Binding-site contacts:
Ligand atom C5 contacts residue HIS155 of chain 18.H at 4.0 Å.
Ligand atom OAF contacts residue ARG157 of chain 18.H at 2.8 Å (salt-bridge).
Ligand atom OAH contacts residue ASP3 of chain 18.H at 4.0 Å.
Ligand atom O4 contacts residue SER93 of chain 18.H at 3.0 Å (h-bond).
Ligand atom O6B contacts residue HIS94 of chain 18.H at 4.0 Å.
Ligand atom C3 contacts residue ALA158 of chain 18.H at 4.0 Å (hydrophobic).
Ligand atom C5 contacts residue LEU62 of chain 18.H at 3.8 Å (hydrophobic).
Ligand atom O6B contacts residue LEU62 of chain 18.H at 4.0 Å.
Ligand atom C6 contacts residue HIS94 of chain 18.H at 3.9 Å.
Ligand atom SAG contacts residue THR4 of chain 18.H at 3.9 Å.
Ligand atom SAG contacts residue ARG157 of chain 18.H at 3.6 Å (salt-bridge).
Ligand atom OBI contacts residue LYS156 of chain 18.H at 4.0 Å.
Ligand atom C2 contacts residue ALA158 of chain 18.H at 3.7 Å (hydrophobic).
Ligand atom O6A contacts residue LEU62 of chain 18.H at 3.4 Å.
Ligand atom C3 contacts residue ARG157 of chain 18.H at 3.7 Å.
Ligand atom O3 contacts residue LYS156 of chain 18.H at 3.0 Å.
Ligand atom O4 contacts residue HIS155 of chain 18.H at 3.5 Å (h-bond).
Ligand atom O6A contacts residue HIS94 of chain 18.H at 3.2 Å (h-bond).
Ligand atom OAF contacts residue ALA158 of chain 18.H at 3.3 Å.
Ligand atom O6B contacts residue LYS156 of chain 18.H at 3.3 Å.
Ligand atom O5B contacts residue LYS156 of chain 18.H at 3.3 Å.
Ligand atom O3 contacts residue ARG157 of chain 18.H at 3.3 Å (salt-bridge).
Ligand atom C6 contacts residue LEU62 of chain 18.H at 3.5 Å (hydrophobic).
Ligand atom C6 contacts residue SER93 of chain 18.H at 4.0 Å.
Ligand atom O5 contacts residue LYS156 of chain 18.H at 3.4 Å.
Ligand atom O6B contacts residue HIS155 of chain 18.H at 3.3 Å (h-bond).
Ligand atom O6A contacts residue HIS155 of chain 18.H at 3.8 Å.
Ligand atom OAH contacts residue THR4 of chain 18.H at 3.7 Å.
Ligand atom O5 contacts residue ARG157 of chain 18.H at 3.8 Å.
Ligand atom O6A contacts residue SER93 of chain 18.H at 3.2 Å.
Ligand atom OAF contacts residue THR4 of chain 18.H at 2.9 Å (h-bond).
Ligand atom O3 contacts residue ALA158 of chain 18.H at 3.0 Å (h-bond).
Ligand atom O5 contacts residue HIS155 of chain 18.H at 3.6 Å.
Ligand atom OAH contacts residue LEU2 of chain 18.H at 2.8 Å (h-bond).
Ligand atom C3 contacts residue LYS156 of chain 18.H at 4.0 Å.
Ligand atom O6B contacts residue ARG157 of chain 18.H at 3.3 Å (salt-bridge).
Ligand atom C6 contacts residue HIS155 of chain 18.H at 3.4 Å.
Ligand atom C4 contacts residue LYS156 of chain 18.H at 4.0 Å.
Ligand atom O4 contacts residue LYS156 of chain 18.H at 3.5 Å.
Ligand atom OAH contacts residue ARG157 of chain 18.H at 3.1 Å (salt-bridge).

Sequence of chain 18.H:
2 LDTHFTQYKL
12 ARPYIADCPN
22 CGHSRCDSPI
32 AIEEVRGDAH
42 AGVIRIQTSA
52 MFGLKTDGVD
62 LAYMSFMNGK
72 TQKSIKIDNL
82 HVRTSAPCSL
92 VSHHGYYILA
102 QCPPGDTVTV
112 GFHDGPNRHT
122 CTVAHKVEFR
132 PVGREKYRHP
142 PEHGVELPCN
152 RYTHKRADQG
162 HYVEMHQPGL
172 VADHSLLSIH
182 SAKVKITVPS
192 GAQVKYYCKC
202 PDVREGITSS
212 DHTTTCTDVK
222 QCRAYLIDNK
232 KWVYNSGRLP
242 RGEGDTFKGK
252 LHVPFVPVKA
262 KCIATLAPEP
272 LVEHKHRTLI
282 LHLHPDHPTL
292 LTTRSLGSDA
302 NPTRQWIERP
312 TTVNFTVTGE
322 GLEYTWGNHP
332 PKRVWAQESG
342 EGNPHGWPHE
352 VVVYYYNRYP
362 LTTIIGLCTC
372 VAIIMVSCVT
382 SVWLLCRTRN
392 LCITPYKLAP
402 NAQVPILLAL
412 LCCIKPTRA

The small molecule below binds the protein below.
Small molecule (SMILES): O=C(O)[C@@H]1O[C@H](O[C@H]2[C@@H](OS(=O)(=O)O)O[C@@H](O)[C@H](NS(=O)(=O)O)[C@H]2O)[C@@H](OS(=O)(=O)O)[C@H](O)[C@@H]1O